A small-molecule ligand and the protein it binds are described below.
Small molecule (SMILES): CC(=O)N[C@@H]1[C@@H](O)[C@H](O)[C@@H](CO)O[C@H]1O

Sequence of chain 43.I:
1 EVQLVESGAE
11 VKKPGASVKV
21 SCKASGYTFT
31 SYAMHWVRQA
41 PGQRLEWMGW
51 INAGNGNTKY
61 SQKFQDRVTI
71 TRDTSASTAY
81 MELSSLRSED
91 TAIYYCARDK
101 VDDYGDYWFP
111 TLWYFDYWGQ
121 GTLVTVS

Binding-site contacts:
Ligand atom C8 contacts residue PHE90 of chain 43.C at 3.7 Å (hydrophobic).
Ligand atom C1 contacts residue ASN67 of chain 43.C at 1.4 Å.
Ligand atom C6 contacts residue GLN65 of chain 43.I at 3.5 Å.
Ligand atom C4 contacts residue ASN67 of chain 43.C at 4.2 Å.
Ligand atom C5 contacts residue GLN65 of chain 43.I at 3.7 Å.
Ligand atom C5 contacts residue ASN67 of chain 43.C at 3.7 Å.
Ligand atom O5 contacts residue ASN67 of chain 43.C at 2.4 Å (h-bond).
Ligand atom C7 contacts residue ASN67 of chain 43.C at 3.7 Å.
Ligand atom C2 contacts residue GLN65 of chain 43.I at 4.4 Å.
Ligand atom C3 contacts residue ASN67 of chain 43.C at 3.8 Å.
Ligand atom O6 contacts residue TYR60 of chain 43.I at 4.2 Å.
Ligand atom C4 contacts residue GLN65 of chain 43.I at 3.3 Å.
Ligand atom C2 contacts residue ASN67 of chain 43.C at 2.4 Å.
Ligand atom O3 contacts residue GLN65 of chain 43.I at 3.6 Å.
Ligand atom N2 contacts residue ASN67 of chain 43.C at 2.9 Å (h-bond).
Ligand atom C4 contacts residue ASP66 of chain 43.I at 4.0 Å.
Ligand atom O4 contacts residue GLN65 of chain 43.I at 3.6 Å.
Ligand atom O5 contacts residue GLN65 of chain 43.I at 3.7 Å.
Ligand atom O4 contacts residue ASP66 of chain 43.I at 2.7 Å (salt-bridge).
Ligand atom C7 contacts residue PHE90 of chain 43.C at 4.4 Å (hydrophobic).
Ligand atom O7 contacts residue ASN67 of chain 43.C at 4.1 Å.
Ligand atom O6 contacts residue GLN65 of chain 43.I at 2.5 Å (h-bond).
Ligand atom C3 contacts residue GLN65 of chain 43.I at 4.0 Å.
Ligand atom O6 contacts residue ASN67 of chain 43.C at 4.0 Å.

Sequence of chain 43.C:
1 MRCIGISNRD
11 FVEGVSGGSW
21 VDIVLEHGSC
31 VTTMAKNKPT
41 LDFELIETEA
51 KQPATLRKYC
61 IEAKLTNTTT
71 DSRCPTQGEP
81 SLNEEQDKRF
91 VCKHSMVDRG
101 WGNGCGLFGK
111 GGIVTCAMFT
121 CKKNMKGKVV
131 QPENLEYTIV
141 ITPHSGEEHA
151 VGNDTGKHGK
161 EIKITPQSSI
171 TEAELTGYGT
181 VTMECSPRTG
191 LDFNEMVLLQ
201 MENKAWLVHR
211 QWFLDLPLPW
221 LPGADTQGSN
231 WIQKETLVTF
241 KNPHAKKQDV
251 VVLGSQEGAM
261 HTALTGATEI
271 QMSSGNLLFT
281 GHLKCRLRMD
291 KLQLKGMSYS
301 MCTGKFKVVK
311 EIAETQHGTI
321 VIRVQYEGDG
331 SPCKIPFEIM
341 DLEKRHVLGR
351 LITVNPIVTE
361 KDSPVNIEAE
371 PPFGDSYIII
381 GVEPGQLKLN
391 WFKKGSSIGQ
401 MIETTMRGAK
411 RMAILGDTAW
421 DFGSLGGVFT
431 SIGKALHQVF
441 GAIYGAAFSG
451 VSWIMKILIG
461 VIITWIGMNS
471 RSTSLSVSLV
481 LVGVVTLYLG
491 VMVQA